Binding-site contacts:
Ligand atom C2' contacts residue BGS1 of chain 1.E at 3.2 Å.
Ligand atom CS contacts residue HIS15 of chain 1.A at 4.2 Å.
Ligand atom O5 contacts residue BGS1 of chain 1.E at 3.8 Å.
Ligand atom C5 contacts residue LYS96 of chain 1.A at 4.0 Å.
Ligand atom O4 contacts residue TYR20 of chain 1.A at 4.4 Å.
Ligand atom O6 contacts residue LYS97 of chain 1.A at 4.2 Å.
Ligand atom O2 contacts residue BGS1 of chain 1.E at 2.9 Å (h-bond).
Ligand atom C4 contacts residue BGS1 of chain 1.E at 4.0 Å.
Ligand atom C2 contacts residue BGS1 of chain 1.E at 3.6 Å.
Ligand atom CS contacts residue BGS1 of chain 1.E at 2.4 Å.
Ligand atom C2' contacts residue LYS96 of chain 1.A at 2.5 Å.
Ligand atom S1 contacts residue LYS96 of chain 1.A at 3.5 Å (salt-bridge).
Ligand atom O1' contacts residue ASN93 of chain 1.A at 3.1 Å.
Ligand atom O5 contacts residue LYS96 of chain 1.A at 3.6 Å.
Ligand atom C1 contacts residue LYS96 of chain 1.A at 3.5 Å.
Ligand atom CS contacts residue LYS96 of chain 1.A at 1.5 Å.
Ligand atom C1 contacts residue BGS1 of chain 1.E at 3.3 Å.
Ligand atom C5 contacts residue BGS1 of chain 1.E at 3.5 Å.
Ligand atom C6 contacts residue TYR20 of chain 1.A at 3.3 Å (hydrophobic).
Ligand atom C6 contacts residue LYS96 of chain 1.A at 4.2 Å.
Ligand atom CS contacts residue ASN93 of chain 1.A at 3.2 Å.
Ligand atom O2' contacts residue ASN93 of chain 1.A at 4.4 Å.
Ligand atom CS contacts residue VAL92 of chain 1.A at 4.5 Å (hydrophobic).
Ligand atom C5 contacts residue TYR20 of chain 1.A at 3.6 Å (hydrophobic).
Ligand atom C2' contacts residue ASN93 of chain 1.A at 3.5 Å.
Ligand atom O1' contacts residue LYS96 of chain 1.A at 3.9 Å.
Ligand atom C3 contacts residue BGS1 of chain 1.E at 3.4 Å.
Ligand atom S1 contacts residue ASN93 of chain 1.A at 3.9 Å.
Ligand atom O4 contacts residue BGS1 of chain 1.E at 4.4 Å.
Ligand atom O3 contacts residue BGS1 of chain 1.E at 3.9 Å.

Sequence of chain 1.A:
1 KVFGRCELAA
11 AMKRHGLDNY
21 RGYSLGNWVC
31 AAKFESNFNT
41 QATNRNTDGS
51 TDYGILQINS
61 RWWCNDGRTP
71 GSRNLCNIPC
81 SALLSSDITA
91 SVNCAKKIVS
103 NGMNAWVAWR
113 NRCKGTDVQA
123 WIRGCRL

This small molecule binds to this protein.
Small molecule (SMILES): CCS(=O)(=O)[C@@H]1O[C@H](CO)[C@@H](O)[C@H](O)[C@H]1O